Sequence of chain 1.B:
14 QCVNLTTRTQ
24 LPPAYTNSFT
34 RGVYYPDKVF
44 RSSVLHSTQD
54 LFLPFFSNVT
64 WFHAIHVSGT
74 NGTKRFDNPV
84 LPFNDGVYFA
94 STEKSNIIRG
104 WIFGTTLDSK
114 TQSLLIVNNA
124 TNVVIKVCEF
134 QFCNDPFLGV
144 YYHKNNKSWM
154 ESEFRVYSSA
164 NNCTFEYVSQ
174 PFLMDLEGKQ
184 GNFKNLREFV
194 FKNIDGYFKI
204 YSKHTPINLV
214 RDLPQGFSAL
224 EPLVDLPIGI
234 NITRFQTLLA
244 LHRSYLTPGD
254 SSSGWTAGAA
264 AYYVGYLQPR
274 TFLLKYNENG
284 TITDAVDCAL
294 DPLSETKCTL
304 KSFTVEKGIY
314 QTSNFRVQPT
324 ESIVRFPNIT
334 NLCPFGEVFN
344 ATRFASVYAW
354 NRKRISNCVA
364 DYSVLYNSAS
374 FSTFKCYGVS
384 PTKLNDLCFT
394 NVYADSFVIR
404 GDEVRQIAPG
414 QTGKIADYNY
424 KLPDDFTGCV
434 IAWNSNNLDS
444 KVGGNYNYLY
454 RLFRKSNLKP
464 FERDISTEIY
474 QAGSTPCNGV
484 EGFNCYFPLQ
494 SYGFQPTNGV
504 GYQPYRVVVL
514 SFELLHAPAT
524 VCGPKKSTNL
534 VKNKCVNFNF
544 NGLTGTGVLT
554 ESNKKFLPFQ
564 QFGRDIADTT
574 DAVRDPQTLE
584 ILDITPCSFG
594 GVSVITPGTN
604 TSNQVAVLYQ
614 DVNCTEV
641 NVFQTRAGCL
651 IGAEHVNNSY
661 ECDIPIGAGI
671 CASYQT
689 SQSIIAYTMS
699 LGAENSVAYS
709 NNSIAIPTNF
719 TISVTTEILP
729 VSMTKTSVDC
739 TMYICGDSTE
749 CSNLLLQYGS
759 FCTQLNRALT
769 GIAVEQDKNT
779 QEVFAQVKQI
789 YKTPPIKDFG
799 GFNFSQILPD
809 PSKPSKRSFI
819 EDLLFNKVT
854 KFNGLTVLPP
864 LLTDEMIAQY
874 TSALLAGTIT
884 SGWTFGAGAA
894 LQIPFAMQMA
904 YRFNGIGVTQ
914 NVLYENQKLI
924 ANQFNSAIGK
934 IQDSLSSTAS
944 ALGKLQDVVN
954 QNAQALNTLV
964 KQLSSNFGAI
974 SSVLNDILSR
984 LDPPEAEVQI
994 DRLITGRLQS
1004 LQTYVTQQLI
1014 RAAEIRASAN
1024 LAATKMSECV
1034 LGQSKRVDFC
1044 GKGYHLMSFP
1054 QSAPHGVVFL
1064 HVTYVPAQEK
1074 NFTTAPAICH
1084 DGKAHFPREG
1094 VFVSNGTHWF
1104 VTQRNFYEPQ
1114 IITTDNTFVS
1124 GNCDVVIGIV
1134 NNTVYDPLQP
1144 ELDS

Binding-site contacts:
Ligand atom N2 contacts residue ASN149 of chain 1.B at 2.9 Å (h-bond).
Ligand atom O5 contacts residue ASN149 of chain 1.B at 2.4 Å (h-bond).
Ligand atom C7 contacts residue MET153 of chain 1.B at 4.2 Å (hydrophobic).
Ligand atom C3 contacts residue ASN149 of chain 1.B at 3.8 Å.
Ligand atom C7 contacts residue ASN149 of chain 1.B at 3.4 Å.
Ligand atom C8 contacts residue ASN149 of chain 1.B at 4.5 Å.
Ligand atom O6 contacts residue ASN148 of chain 1.B at 3.9 Å.
Ligand atom C1 contacts residue ASN149 of chain 1.B at 1.4 Å.
Ligand atom O6 contacts residue ASN149 of chain 1.B at 4.2 Å.
Ligand atom C8 contacts residue HIS146 of chain 1.B at 3.5 Å.
Ligand atom C8 contacts residue MET153 of chain 1.B at 3.7 Å (hydrophobic).
Ligand atom N2 contacts residue HIS146 of chain 1.B at 4.2 Å.
Ligand atom C2 contacts residue ASN149 of chain 1.B at 2.5 Å.
Ligand atom O7 contacts residue MET153 of chain 1.B at 3.8 Å.
Ligand atom C1 contacts residue ASN148 of chain 1.B at 3.5 Å.
Ligand atom C5 contacts residue ASN149 of chain 1.B at 3.7 Å.
Ligand atom O5 contacts residue ASN148 of chain 1.B at 3.6 Å (h-bond).
Ligand atom C6 contacts residue ASN149 of chain 1.B at 4.3 Å.
Ligand atom O7 contacts residue ASN149 of chain 1.B at 3.5 Å (h-bond).
Ligand atom C4 contacts residue ASN149 of chain 1.B at 4.2 Å.
Ligand atom C5 contacts residue ASN148 of chain 1.B at 3.9 Å.

This small molecule binds to this protein.
Small molecule (SMILES): CC(=O)N[C@@H]1[C@@H](O)[C@H](O)[C@@H](CO)O[C@H]1O